Binding-site contacts:
Ligand atom C1 contacts residue CYS621 of chain 1.B at 3.8 Å (hydrophobic).
Ligand atom C2 contacts residue ASN647 of chain 1.B at 2.5 Å.
Ligand atom C8 contacts residue ASP643 of chain 1.B at 4.2 Å.
Ligand atom N2 contacts residue ASN647 of chain 1.B at 2.9 Å (h-bond).
Ligand atom C6 contacts residue THR624 of chain 1.B at 4.2 Å.
Ligand atom C4 contacts residue ASN647 of chain 1.B at 4.2 Å.
Ligand atom O7 contacts residue ASN647 of chain 1.B at 3.7 Å.
Ligand atom N2 contacts residue CYS621 of chain 1.B at 4.2 Å.
Ligand atom O5 contacts residue CYS621 of chain 1.B at 3.9 Å.
Ligand atom C1 contacts residue ASN647 of chain 1.B at 1.4 Å.
Ligand atom O5 contacts residue ASN647 of chain 1.B at 2.4 Å (h-bond).
Ligand atom O7 contacts residue MET646 of chain 1.B at 4.5 Å.
Ligand atom C8 contacts residue CYS644 of chain 1.B at 4.2 Å (hydrophobic).
Ligand atom C5 contacts residue ASN647 of chain 1.B at 3.6 Å.
Ligand atom O5 contacts residue THR624 of chain 1.B at 4.1 Å.
Ligand atom O6 contacts residue LYS622 of chain 1.B at 3.4 Å (salt-bridge).
Ligand atom O6 contacts residue THR624 of chain 1.B at 3.8 Å.
Ligand atom C3 contacts residue ASN647 of chain 1.B at 3.8 Å.
Ligand atom C7 contacts residue ASN647 of chain 1.B at 3.5 Å.
Ligand atom O6 contacts residue SER623 of chain 1.B at 4.0 Å.
Ligand atom C8 contacts residue MET646 of chain 1.B at 4.4 Å (hydrophobic).
Ligand atom C2 contacts residue CYS621 of chain 1.B at 3.6 Å (hydrophobic).

Sequence of chain 1.B:
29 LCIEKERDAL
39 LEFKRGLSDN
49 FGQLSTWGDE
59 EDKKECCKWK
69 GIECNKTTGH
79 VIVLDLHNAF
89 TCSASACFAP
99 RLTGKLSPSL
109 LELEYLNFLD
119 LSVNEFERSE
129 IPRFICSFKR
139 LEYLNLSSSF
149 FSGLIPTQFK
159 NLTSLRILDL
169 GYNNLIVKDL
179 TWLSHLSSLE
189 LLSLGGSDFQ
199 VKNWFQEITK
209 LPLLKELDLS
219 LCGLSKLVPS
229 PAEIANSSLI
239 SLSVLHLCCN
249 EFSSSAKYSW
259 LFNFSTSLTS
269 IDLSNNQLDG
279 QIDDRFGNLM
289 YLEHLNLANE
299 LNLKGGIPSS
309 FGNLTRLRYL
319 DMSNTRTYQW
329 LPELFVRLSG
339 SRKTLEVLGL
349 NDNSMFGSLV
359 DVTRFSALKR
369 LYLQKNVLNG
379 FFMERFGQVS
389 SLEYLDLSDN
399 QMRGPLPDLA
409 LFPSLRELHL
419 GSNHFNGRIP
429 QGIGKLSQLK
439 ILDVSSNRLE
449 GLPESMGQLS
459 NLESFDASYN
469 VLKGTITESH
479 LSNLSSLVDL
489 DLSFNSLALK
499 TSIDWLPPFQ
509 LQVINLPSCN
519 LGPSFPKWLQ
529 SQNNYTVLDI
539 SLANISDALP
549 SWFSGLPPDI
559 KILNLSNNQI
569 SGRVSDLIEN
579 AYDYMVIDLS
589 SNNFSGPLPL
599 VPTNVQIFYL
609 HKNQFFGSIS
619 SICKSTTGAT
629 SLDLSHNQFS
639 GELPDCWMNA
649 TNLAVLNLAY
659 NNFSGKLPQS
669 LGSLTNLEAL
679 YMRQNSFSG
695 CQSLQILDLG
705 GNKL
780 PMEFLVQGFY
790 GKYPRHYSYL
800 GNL

A protein and the small-molecule ligand that binds it are described below.
Small molecule (SMILES): CC(=O)N[C@H]1[C@H](O[C@H]2[C@H](O)[C@@H](NC(C)=O)CO[C@@H]2CO)O[C@H](CO)[C@@H](O)[C@@H]1O